Binding-site contacts:
Ligand atom C1 contacts residue ASN188 of chain 39.E at 1.4 Å.
Ligand atom O7 contacts residue ASN188 of chain 39.E at 4.2 Å.
Ligand atom O5 contacts residue ASN188 of chain 39.E at 2.3 Å (h-bond).
Ligand atom C2 contacts residue ASN188 of chain 39.E at 2.6 Å.
Ligand atom C3 contacts residue ASN188 of chain 39.E at 3.9 Å.
Ligand atom C7 contacts residue ASN188 of chain 39.E at 3.9 Å.
Ligand atom N2 contacts residue ASN188 of chain 39.E at 3.1 Å (h-bond).
Ligand atom C5 contacts residue ASN188 of chain 39.E at 3.6 Å.
Ligand atom C4 contacts residue ASN188 of chain 39.E at 4.2 Å.
Ligand atom O6 contacts residue ASN188 of chain 39.E at 4.5 Å.

A small-molecule ligand and the protein it binds are described below.
Small molecule (SMILES): CC(=O)N[C@H]1[C@H](O[C@H]2[C@H](O)[C@@H](NC(C)=O)CO[C@@H]2CO)O[C@H](CO)[C@@H](O)[C@@H]1O

Sequence of chain 39.E:
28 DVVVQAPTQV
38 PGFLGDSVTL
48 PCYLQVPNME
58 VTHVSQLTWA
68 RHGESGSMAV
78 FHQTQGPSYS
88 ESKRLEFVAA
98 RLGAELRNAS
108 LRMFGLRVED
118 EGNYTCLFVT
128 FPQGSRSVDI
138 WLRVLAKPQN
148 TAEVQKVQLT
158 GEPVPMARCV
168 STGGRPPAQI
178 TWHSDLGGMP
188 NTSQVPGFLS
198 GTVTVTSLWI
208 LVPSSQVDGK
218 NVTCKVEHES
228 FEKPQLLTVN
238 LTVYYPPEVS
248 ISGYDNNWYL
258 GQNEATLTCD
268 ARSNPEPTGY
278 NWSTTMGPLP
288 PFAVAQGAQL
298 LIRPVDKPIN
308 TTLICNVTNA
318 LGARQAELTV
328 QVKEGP